Binding-site contacts:
Ligand atom C3 contacts residue ASN259 of chain 1.D at 3.8 Å.
Ligand atom C5 contacts residue ASP256 of chain 1.D at 4.3 Å.
Ligand atom C7 contacts residue ASN259 of chain 1.D at 3.9 Å.
Ligand atom C6 contacts residue ARG272 of chain 1.D at 4.0 Å.
Ligand atom C5 contacts residue ASN259 of chain 1.D at 3.6 Å.
Ligand atom O5 contacts residue ASN259 of chain 1.D at 2.3 Å (h-bond).
Ligand atom C5 contacts residue THR270 of chain 1.D at 4.1 Å.
Ligand atom O7 contacts residue ASN259 of chain 1.D at 4.5 Å.
Ligand atom C1 contacts residue SER255 of chain 1.D at 4.0 Å.
Ligand atom C8 contacts residue PRO230 of chain 1.D at 3.8 Å (hydrophobic).
Ligand atom C2 contacts residue SER255 of chain 1.D at 4.3 Å.
Ligand atom O5 contacts residue THR270 of chain 1.D at 3.6 Å (h-bond).
Ligand atom O7 contacts residue PRO230 of chain 1.D at 3.6 Å.
Ligand atom O5 contacts residue ASP256 of chain 1.D at 3.5 Å (salt-bridge).
Ligand atom C1 contacts residue GLY271 of chain 1.D at 4.2 Å.
Ligand atom O5 contacts residue SER255 of chain 1.D at 4.3 Å.
Ligand atom O5 contacts residue GLY271 of chain 1.D at 4.0 Å.
Ligand atom C2 contacts residue ASN259 of chain 1.D at 2.4 Å.
Ligand atom C6 contacts residue ASP256 of chain 1.D at 3.9 Å.
Ligand atom C1 contacts residue ASN259 of chain 1.D at 1.4 Å.
Ligand atom C1 contacts residue THR270 of chain 1.D at 3.6 Å.
Ligand atom C7 contacts residue PRO230 of chain 1.D at 3.8 Å (hydrophobic).
Ligand atom C8 contacts residue ASN259 of chain 1.D at 4.2 Å.
Ligand atom O5 contacts residue ARG272 of chain 1.D at 4.4 Å.
Ligand atom C8 contacts residue GLU229 of chain 1.D at 3.7 Å.
Ligand atom C4 contacts residue ASN259 of chain 1.D at 4.2 Å.
Ligand atom N2 contacts residue ASN259 of chain 1.D at 2.9 Å (h-bond).
Ligand atom O6 contacts residue ASP256 of chain 1.D at 2.8 Å (salt-bridge).
Ligand atom O6 contacts residue ARG272 of chain 1.D at 3.6 Å.

The protein below binds the small molecule below.
Small molecule (SMILES): CC(=O)N[C@@H]1[C@@H](O)[C@H](O)[C@@H](CO)O[C@H]1O

Sequence of chain 1.D:
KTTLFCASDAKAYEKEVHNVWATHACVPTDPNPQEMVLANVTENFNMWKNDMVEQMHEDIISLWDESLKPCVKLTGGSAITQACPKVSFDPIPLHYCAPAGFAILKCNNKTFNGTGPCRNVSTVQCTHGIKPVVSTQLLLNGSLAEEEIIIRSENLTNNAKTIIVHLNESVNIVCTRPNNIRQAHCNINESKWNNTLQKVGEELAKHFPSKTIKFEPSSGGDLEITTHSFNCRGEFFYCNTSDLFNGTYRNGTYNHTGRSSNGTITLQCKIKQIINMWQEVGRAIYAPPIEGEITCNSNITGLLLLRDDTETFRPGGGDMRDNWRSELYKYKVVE